A protein and the small-molecule ligand that binds it are described below.
Small molecule (SMILES): CC(C)CCC[C@@H](C)[C@H]1CC[C@H]2[C@@H]3CC=C4C[C@@H](OC(=O)CCC(=O)O)CC[C@]4(C)[C@H]3CC[C@]12C

Sequence of chain 1.C:
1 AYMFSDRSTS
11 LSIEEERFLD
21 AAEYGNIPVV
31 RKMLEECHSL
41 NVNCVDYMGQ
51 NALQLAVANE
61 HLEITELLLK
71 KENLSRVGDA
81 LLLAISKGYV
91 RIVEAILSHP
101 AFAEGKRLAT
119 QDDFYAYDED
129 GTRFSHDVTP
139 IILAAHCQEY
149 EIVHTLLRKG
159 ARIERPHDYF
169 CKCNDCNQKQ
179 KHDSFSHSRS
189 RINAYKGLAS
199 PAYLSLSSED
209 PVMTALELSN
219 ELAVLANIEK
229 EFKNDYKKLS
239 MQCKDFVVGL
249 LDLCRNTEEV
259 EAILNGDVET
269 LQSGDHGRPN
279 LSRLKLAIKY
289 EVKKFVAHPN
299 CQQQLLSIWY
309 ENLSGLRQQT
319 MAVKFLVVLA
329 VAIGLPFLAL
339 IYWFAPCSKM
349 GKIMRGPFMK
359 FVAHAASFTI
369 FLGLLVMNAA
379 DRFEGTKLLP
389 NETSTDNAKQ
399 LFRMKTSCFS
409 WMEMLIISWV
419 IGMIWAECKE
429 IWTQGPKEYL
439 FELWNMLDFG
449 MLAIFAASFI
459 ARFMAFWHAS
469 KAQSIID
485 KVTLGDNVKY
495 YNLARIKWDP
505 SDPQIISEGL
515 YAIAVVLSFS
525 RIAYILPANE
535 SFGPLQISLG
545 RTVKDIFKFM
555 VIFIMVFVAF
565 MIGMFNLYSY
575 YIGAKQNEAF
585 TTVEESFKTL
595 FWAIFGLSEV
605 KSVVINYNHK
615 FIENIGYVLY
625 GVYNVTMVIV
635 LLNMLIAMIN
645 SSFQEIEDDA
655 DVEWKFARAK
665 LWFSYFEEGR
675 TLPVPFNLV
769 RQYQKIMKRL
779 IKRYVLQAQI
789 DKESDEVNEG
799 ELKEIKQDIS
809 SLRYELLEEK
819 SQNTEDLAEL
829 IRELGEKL

Binding-site contacts:
Ligand atom CAK contacts residue LEU530 of chain 1.C at 4.2 Å (hydrophobic).
Ligand atom CAU contacts residue PHE323 of chain 1.C at 3.7 Å (hydrophobic).
Ligand atom OAG contacts residue ALA532 of chain 1.C at 3.8 Å.
Ligand atom CAT contacts residue VAL326 of chain 1.C at 4.3 Å (hydrophobic).
Ligand atom CAA contacts residue VAL374 of chain 1.C at 4.2 Å (hydrophobic).
Ligand atom CAY contacts residue ALA532 of chain 1.C at 4.0 Å (hydrophobic).
Ligand atom CAS contacts residue VAL326 of chain 1.C at 4.1 Å (hydrophobic).
Ligand atom CAB contacts residue VAL562 of chain 1.D at 4.2 Å (hydrophobic).
Ligand atom CAX contacts residue TYR308 of chain 1.C at 3.2 Å (hydrophobic).
Ligand atom OAF contacts residue TRP307 of chain 1.C at 3.8 Å.
Ligand atom CAB contacts residue VAL374 of chain 1.C at 3.8 Å (hydrophobic).
Ligand atom CAL contacts residue TYR308 of chain 1.C at 3.7 Å (hydrophobic).
Ligand atom CAC contacts residue THR367 of chain 1.C at 4.0 Å.
Ligand atom CAD contacts residue ALA363 of chain 1.C at 4.1 Å (hydrophobic).
Ligand atom OAH contacts residue ALA532 of chain 1.C at 3.6 Å.
Ligand atom OAH contacts residue TYR308 of chain 1.C at 4.2 Å.
Ligand atom OAF contacts residue TYR308 of chain 1.C at 2.4 Å (h-bond).
Ligand atom CAL contacts residue PHE356 of chain 1.C at 3.6 Å (hydrophobic).
Ligand atom CAV contacts residue ILE529 of chain 1.C at 4.2 Å (hydrophobic).
Ligand atom CAM contacts residue ALA532 of chain 1.C at 4.1 Å (hydrophobic).
Ligand atom CAX contacts residue ALA532 of chain 1.C at 3.9 Å (hydrophobic).
Ligand atom CAE contacts residue THR367 of chain 1.C at 3.5 Å.
Ligand atom CAO contacts residue LEU370 of chain 1.C at 4.0 Å (hydrophobic).
Ligand atom CAI contacts residue ILE529 of chain 1.C at 3.9 Å (hydrophobic).
Ligand atom CAX contacts residue TRP307 of chain 1.C at 3.4 Å (hydrophobic).
Ligand atom CAM contacts residue TYR308 of chain 1.C at 4.2 Å (hydrophobic).
Ligand atom CAS contacts residue PHE323 of chain 1.C at 4.0 Å (hydrophobic).
Ligand atom CBD contacts residue ILE529 of chain 1.C at 3.9 Å (hydrophobic).
Ligand atom OAG contacts residue MET319 of chain 1.C at 4.0 Å.
Ligand atom CAL contacts residue TRP307 of chain 1.C at 4.3 Å (hydrophobic).
Ligand atom OAH contacts residue TRP666 of chain 1.C at 3.7 Å.
Ligand atom CAQ contacts residue ILE526 of chain 1.C at 3.8 Å (hydrophobic).
Ligand atom OAG contacts residue ASN533 of chain 1.C at 3.2 Å (h-bond).
Ligand atom CAM contacts residue LYS322 of chain 1.C at 4.0 Å.
Ligand atom OAH contacts residue TRP307 of chain 1.C at 3.0 Å (h-bond).
Ligand atom CAJ contacts residue LEU370 of chain 1.C at 3.9 Å (hydrophobic).
Ligand atom CAE contacts residue ILE529 of chain 1.C at 3.9 Å (hydrophobic).
Ligand atom CAB contacts residue PHE523 of chain 1.C at 3.9 Å (hydrophobic).
Ligand atom CAL contacts residue ALA532 of chain 1.C at 4.0 Å (hydrophobic).
Ligand atom CAZ contacts residue ILE529 of chain 1.C at 4.3 Å (hydrophobic).

Sequence of chain 1.D:
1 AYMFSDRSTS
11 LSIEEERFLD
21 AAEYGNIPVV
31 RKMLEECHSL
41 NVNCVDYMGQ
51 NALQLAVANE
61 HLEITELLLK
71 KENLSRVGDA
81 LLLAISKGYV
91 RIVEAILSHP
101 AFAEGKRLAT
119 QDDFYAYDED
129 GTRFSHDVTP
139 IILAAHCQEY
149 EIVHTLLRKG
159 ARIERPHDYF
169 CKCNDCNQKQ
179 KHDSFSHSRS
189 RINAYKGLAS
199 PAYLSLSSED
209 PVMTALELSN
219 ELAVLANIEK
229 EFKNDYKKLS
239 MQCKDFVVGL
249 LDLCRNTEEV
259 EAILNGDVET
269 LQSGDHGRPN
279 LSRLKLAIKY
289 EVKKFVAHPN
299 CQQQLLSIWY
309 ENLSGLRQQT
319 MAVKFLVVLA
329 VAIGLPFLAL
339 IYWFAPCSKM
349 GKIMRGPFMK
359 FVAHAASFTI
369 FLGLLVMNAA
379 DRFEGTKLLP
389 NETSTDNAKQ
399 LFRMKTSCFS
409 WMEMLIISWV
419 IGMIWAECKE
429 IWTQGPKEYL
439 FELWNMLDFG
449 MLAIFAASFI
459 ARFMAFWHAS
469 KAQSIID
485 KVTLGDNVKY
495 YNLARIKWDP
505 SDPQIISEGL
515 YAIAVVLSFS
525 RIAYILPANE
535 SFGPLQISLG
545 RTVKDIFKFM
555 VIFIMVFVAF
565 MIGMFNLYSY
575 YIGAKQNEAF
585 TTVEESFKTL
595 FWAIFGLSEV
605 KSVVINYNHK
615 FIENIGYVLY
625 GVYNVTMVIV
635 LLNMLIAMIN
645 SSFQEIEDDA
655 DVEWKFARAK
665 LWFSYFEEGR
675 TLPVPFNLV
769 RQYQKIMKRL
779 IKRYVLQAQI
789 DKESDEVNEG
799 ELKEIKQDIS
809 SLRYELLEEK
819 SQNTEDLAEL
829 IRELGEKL